The small molecule below binds the protein below.
Small molecule (SMILES): CN[C@@H]1C[C@H]2O[C@@](C)([C@@H]1OC)n1c3ccccc3c3c4c(c5c6c(n2c5c31)CCCC6)C(=O)NC4

Binding-site contacts:
Ligand atom OAD contacts residue LYS67 of chain 1.C at 4.3 Å.
Ligand atom OAR contacts residue LEU75 of chain 1.C at 3.7 Å.
Ligand atom CAI contacts residue GLN73 of chain 1.C at 3.6 Å.
Ligand atom CAC contacts residue TYR37 of chain 1.C at 3.6 Å (hydrophobic).
Ligand atom CBE contacts residue LEU75 of chain 1.C at 3.5 Å (hydrophobic).
Ligand atom CAN contacts residue LEU75 of chain 1.C at 4.0 Å (hydrophobic).
Ligand atom CBC contacts residue LEU75 of chain 1.C at 4.3 Å (hydrophobic).
Ligand atom CAI contacts residue TRP8 of chain 1.C at 4.3 Å (hydrophobic).
Ligand atom CAH contacts residue TYR37 of chain 1.C at 4.2 Å (hydrophobic).
Ligand atom CAI contacts residue LEU74 of chain 1.C at 4.3 Å (hydrophobic).
Ligand atom CBF contacts residue TYR37 of chain 1.C at 4.1 Å (hydrophobic).
Ligand atom CAC contacts residue LEU75 of chain 1.C at 4.4 Å (hydrophobic).
Ligand atom CAV contacts residue LEU75 of chain 1.C at 4.3 Å (hydrophobic).
Ligand atom OAQ contacts residue TYR37 of chain 1.C at 4.3 Å.
Ligand atom CAK contacts residue GLN73 of chain 1.C at 3.5 Å.
Ligand atom CAJ contacts residue TRP8 of chain 1.C at 3.6 Å (hydrophobic).
Ligand atom CAF contacts residue TYR37 of chain 1.C at 4.2 Å (hydrophobic).
Ligand atom CAZ contacts residue LEU75 of chain 1.C at 4.3 Å (hydrophobic).
Ligand atom CAL contacts residue LEU74 of chain 1.C at 3.9 Å (hydrophobic).
Ligand atom CBB contacts residue LEU75 of chain 1.C at 4.0 Å (hydrophobic).
Ligand atom OAD contacts residue GLN73 of chain 1.C at 4.3 Å.
Ligand atom CAL contacts residue TRP8 of chain 1.C at 3.5 Å (hydrophobic).
Ligand atom CAC contacts residue TRP34 of chain 1.C at 3.8 Å (hydrophobic).
Ligand atom CAL contacts residue LEU75 of chain 1.C at 4.0 Å (hydrophobic).
Ligand atom NBG contacts residue LEU75 of chain 1.C at 4.0 Å.
Ligand atom CAK contacts residue LYS67 of chain 1.C at 4.4 Å.

Sequence of chain 1.C:
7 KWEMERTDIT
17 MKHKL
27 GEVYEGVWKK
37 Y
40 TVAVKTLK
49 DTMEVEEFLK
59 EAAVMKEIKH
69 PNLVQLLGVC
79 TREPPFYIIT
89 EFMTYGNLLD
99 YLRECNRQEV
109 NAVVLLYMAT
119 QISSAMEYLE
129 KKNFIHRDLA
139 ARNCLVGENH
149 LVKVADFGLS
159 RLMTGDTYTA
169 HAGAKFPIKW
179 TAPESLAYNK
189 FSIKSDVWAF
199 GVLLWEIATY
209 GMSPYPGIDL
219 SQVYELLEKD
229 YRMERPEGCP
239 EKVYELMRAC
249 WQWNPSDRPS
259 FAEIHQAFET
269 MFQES